Sequence of chain 1.A:
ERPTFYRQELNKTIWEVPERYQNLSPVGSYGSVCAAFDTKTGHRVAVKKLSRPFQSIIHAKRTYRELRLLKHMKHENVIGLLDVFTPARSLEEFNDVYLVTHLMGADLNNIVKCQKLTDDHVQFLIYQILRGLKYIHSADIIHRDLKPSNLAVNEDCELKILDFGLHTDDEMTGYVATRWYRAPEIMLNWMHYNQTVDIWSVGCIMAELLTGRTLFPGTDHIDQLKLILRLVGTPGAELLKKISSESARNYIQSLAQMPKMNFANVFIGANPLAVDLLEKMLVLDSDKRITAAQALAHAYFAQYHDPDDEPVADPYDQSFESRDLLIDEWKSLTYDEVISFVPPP

The small molecule below binds the protein below.
Small molecule (SMILES): COc1ccc(N2C[C@@H](C(=O)N(C)OC)CC2=O)cc1

Binding-site contacts:
Ligand atom C13 contacts residue LEU75 of chain 1.A at 4.1 Å (hydrophobic).
Ligand atom O contacts residue LEU108 of chain 1.A at 4.0 Å.
Ligand atom C10 contacts residue MET109 of chain 1.A at 4.0 Å (hydrophobic).
Ligand atom C9 contacts residue THR106 of chain 1.A at 3.2 Å.
Ligand atom O contacts residue MET109 of chain 1.A at 3.0 Å (h-bond).
Ligand atom C12 contacts residue ALA51 of chain 1.A at 3.5 Å (hydrophobic).
Ligand atom C5 contacts residue VAL30 of chain 1.A at 3.8 Å (hydrophobic).
Ligand atom O1 contacts residue GLY31 of chain 1.A at 3.9 Å.
Ligand atom C13 contacts residue GLU71 of chain 1.A at 4.3 Å.
Ligand atom C contacts residue MET109 of chain 1.A at 4.1 Å (hydrophobic).
Ligand atom C9 contacts residue ALA51 of chain 1.A at 3.8 Å (hydrophobic).
Ligand atom C2 contacts residue LEU108 of chain 1.A at 4.2 Å (hydrophobic).
Ligand atom C12 contacts residue LEU104 of chain 1.A at 3.4 Å (hydrophobic).
Ligand atom C13 contacts residue LYS53 of chain 1.A at 4.1 Å.
Ligand atom O2 contacts residue ILE84 of chain 1.A at 4.2 Å.
Ligand atom C6 contacts residue VAL38 of chain 1.A at 4.2 Å (hydrophobic).
Ligand atom C1 contacts residue VAL38 of chain 1.A at 4.1 Å (hydrophobic).
Ligand atom C4 contacts residue VAL30 of chain 1.A at 3.9 Å (hydrophobic).
Ligand atom O2 contacts residue THR106 of chain 1.A at 3.9 Å.
Ligand atom C12 contacts residue THR106 of chain 1.A at 3.7 Å.
Ligand atom C7 contacts residue VAL38 of chain 1.A at 4.0 Å (hydrophobic).
Ligand atom C contacts residue ALA51 of chain 1.A at 3.8 Å (hydrophobic).
Ligand atom O3 contacts residue THR106 of chain 1.A at 4.0 Å.
Ligand atom C11 contacts residue THR106 of chain 1.A at 3.3 Å.
Ligand atom N1 contacts residue THR106 of chain 1.A at 3.5 Å.
Ligand atom C10 contacts residue THR106 of chain 1.A at 3.3 Å.
Ligand atom C8 contacts residue ALA51 of chain 1.A at 4.2 Å (hydrophobic).
Ligand atom C10 contacts residue ALA51 of chain 1.A at 4.1 Å (hydrophobic).
Ligand atom C10 contacts residue HIS107 of chain 1.A at 3.8 Å.
Ligand atom N contacts residue ALA51 of chain 1.A at 3.9 Å.
Ligand atom C contacts residue THR106 of chain 1.A at 4.4 Å.
Ligand atom O3 contacts residue LYS53 of chain 1.A at 3.8 Å.
Ligand atom O1 contacts residue VAL30 of chain 1.A at 3.3 Å (h-bond).
Ligand atom C3 contacts residue VAL30 of chain 1.A at 3.9 Å (hydrophobic).
Ligand atom C contacts residue HIS107 of chain 1.A at 4.2 Å.
Ligand atom C12 contacts residue LYS53 of chain 1.A at 3.7 Å.
Ligand atom O contacts residue HIS107 of chain 1.A at 4.0 Å.
Ligand atom C13 contacts residue THR106 of chain 1.A at 4.2 Å.
Ligand atom O contacts residue ALA51 of chain 1.A at 4.1 Å.
Ligand atom C12 contacts residue VAL105 of chain 1.A at 4.3 Å (hydrophobic).